A protein and the small-molecule ligand that binds it are described below.
Small molecule (SMILES): O=C1N=c2c(F)cccc2=C1NO

Binding-site contacts:
Ligand atom C1 contacts residue PHE67 of chain 1.B at 3.1 Å (hydrophobic).
Ligand atom O1 contacts residue MET70 of chain 1.B at 3.5 Å.
Ligand atom C7 contacts residue MET70 of chain 1.B at 3.9 Å (hydrophobic).
Ligand atom F contacts residue PHE18 of chain 1.B at 4.0 Å.
Ligand atom C5 contacts residue VAL87 of chain 1.A at 3.6 Å (hydrophobic).
Ligand atom C1 contacts residue LEU86 of chain 1.A at 3.8 Å (hydrophobic).
Ligand atom C6 contacts residue MET50 of chain 1.B at 3.8 Å (hydrophobic).
Ligand atom F contacts residue ILE26 of chain 1.B at 3.8 Å.
Ligand atom F contacts residue PHE67 of chain 1.B at 4.0 Å.
Ligand atom O contacts residue GLU53 of chain 1.B at 4.3 Å.
Ligand atom O contacts residue MET50 of chain 1.B at 3.1 Å (h-bond).
Ligand atom N contacts residue VAL54 of chain 1.B at 3.8 Å.
Ligand atom N contacts residue MET50 of chain 1.B at 3.7 Å.
Ligand atom C2 contacts residue PHE67 of chain 1.B at 4.0 Å (hydrophobic).
Ligand atom C contacts residue PHE18 of chain 1.B at 4.2 Å (hydrophobic).
Ligand atom N1 contacts residue VAL87 of chain 1.A at 3.8 Å.
Ligand atom C contacts residue VAL87 of chain 1.A at 4.1 Å (hydrophobic).
Ligand atom C5 contacts residue LEU86 of chain 1.A at 3.8 Å (hydrophobic).
Ligand atom C3 contacts residue LEU86 of chain 1.A at 3.6 Å (hydrophobic).
Ligand atom N1 contacts residue MET70 of chain 1.B at 3.5 Å.
Ligand atom N contacts residue ILE62 of chain 1.B at 3.9 Å.
Ligand atom F contacts residue ILE62 of chain 1.B at 4.1 Å.
Ligand atom O1 contacts residue ALA83 of chain 1.A at 3.2 Å.
Ligand atom N1 contacts residue ALA83 of chain 1.A at 3.7 Å.
Ligand atom C contacts residue PHE67 of chain 1.B at 3.6 Å (hydrophobic).
Ligand atom O contacts residue ALA83 of chain 1.A at 4.2 Å.
Ligand atom C contacts residue LEU86 of chain 1.A at 3.7 Å (hydrophobic).
Ligand atom O contacts residue VAL54 of chain 1.B at 3.4 Å.
Ligand atom C7 contacts residue ALA83 of chain 1.A at 4.2 Å (hydrophobic).
Ligand atom C1 contacts residue PHE18 of chain 1.B at 3.9 Å (hydrophobic).
Ligand atom C7 contacts residue VAL54 of chain 1.B at 4.0 Å (hydrophobic).
Ligand atom C6 contacts residue VAL54 of chain 1.B at 3.4 Å (hydrophobic).
Ligand atom N contacts residue LEU86 of chain 1.A at 3.7 Å.
Ligand atom C2 contacts residue LEU86 of chain 1.A at 3.9 Å (hydrophobic).
Ligand atom C4 contacts residue LEU86 of chain 1.A at 4.0 Å (hydrophobic).
Ligand atom C contacts residue MET71 of chain 1.B at 4.0 Å (hydrophobic).
Ligand atom F contacts residue LEU31 of chain 1.B at 3.8 Å.
Ligand atom C6 contacts residue LEU86 of chain 1.A at 4.2 Å (hydrophobic).
Ligand atom C5 contacts residue ALA83 of chain 1.A at 4.3 Å (hydrophobic).
Ligand atom C5 contacts residue MET71 of chain 1.B at 4.2 Å (hydrophobic).

Sequence of chain 1.A:
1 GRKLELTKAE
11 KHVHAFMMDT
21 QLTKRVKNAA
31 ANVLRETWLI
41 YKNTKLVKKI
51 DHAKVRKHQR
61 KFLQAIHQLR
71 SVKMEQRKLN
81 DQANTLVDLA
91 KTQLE

Sequence of chain 1.B:
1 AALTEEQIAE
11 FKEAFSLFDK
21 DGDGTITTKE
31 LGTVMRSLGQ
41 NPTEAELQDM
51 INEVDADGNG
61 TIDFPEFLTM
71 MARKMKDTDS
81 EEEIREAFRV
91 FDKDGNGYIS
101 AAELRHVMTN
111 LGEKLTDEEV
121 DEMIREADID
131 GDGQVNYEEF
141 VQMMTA